Sequence of chain 2.A:
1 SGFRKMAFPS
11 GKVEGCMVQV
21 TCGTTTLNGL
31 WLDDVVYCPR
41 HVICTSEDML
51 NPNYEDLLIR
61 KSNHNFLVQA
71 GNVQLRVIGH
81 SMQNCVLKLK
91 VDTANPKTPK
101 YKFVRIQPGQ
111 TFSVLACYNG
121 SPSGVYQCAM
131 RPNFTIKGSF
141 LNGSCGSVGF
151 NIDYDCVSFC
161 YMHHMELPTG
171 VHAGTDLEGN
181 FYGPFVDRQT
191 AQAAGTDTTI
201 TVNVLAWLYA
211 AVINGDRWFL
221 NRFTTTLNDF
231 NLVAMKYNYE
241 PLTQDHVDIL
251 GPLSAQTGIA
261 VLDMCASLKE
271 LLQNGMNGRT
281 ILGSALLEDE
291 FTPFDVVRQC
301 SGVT

The protein below binds the small molecule below.
Small molecule (SMILES): O=C(Cc1cc(Cl)ccn1)Nc1cncc2ccccc12

Binding-site contacts:
Ligand atom C9 contacts residue GLU166 of chain 2.A at 3.8 Å.
Ligand atom C14 contacts residue ASN142 of chain 2.A at 3.8 Å.
Ligand atom CL contacts residue HIS41 of chain 2.A at 3.4 Å.
Ligand atom C8 contacts residue GLU166 of chain 2.A at 3.5 Å.
Ligand atom C10 contacts residue PHE140 of chain 2.A at 3.5 Å (hydrophobic).
Ligand atom C1 contacts residue ARG188 of chain 2.A at 3.7 Å.
Ligand atom C contacts residue MET49 of chain 2.A at 3.6 Å (hydrophobic).
Ligand atom N2 contacts residue GLU166 of chain 2.A at 3.7 Å.
Ligand atom N2 contacts residue SER144 of chain 2.A at 3.5 Å (h-bond).
Ligand atom N2 contacts residue HIS163 of chain 2.A at 2.8 Å (h-bond).
Ligand atom C1 contacts residue MET165 of chain 2.A at 3.5 Å (hydrophobic).
Ligand atom C11 contacts residue ASN142 of chain 2.A at 3.6 Å.
Ligand atom C8 contacts residue PHE140 of chain 2.A at 3.3 Å (hydrophobic).
Ligand atom C7 contacts residue GLU166 of chain 2.A at 3.7 Å.
Ligand atom C14 contacts residue LEU141 of chain 2.A at 3.9 Å (hydrophobic).
Ligand atom C9 contacts residue ASN142 of chain 2.A at 3.6 Å.
Ligand atom C12 contacts residue ASN142 of chain 2.A at 3.8 Å.
Ligand atom CL contacts residue HIS164 of chain 2.A at 3.7 Å.
Ligand atom C contacts residue HIS164 of chain 2.A at 3.8 Å.
Ligand atom C contacts residue MET165 of chain 2.A at 3.8 Å (hydrophobic).
Ligand atom C10 contacts residue LEU141 of chain 2.A at 3.5 Å (hydrophobic).
Ligand atom CL contacts residue MET165 of chain 2.A at 3.9 Å.
Ligand atom N2 contacts residue PHE140 of chain 2.A at 3.7 Å.
Ligand atom C9 contacts residue LEU141 of chain 2.A at 3.4 Å (hydrophobic).
Ligand atom C9 contacts residue PHE140 of chain 2.A at 3.8 Å (hydrophobic).
Ligand atom C13 contacts residue ASN142 of chain 2.A at 3.7 Å.
Ligand atom C15 contacts residue HIS41 of chain 2.A at 3.6 Å.
Ligand atom C7 contacts residue CYS145 of chain 2.A at 3.9 Å (hydrophobic).
Ligand atom CL contacts residue ASP187 of chain 2.A at 3.2 Å.
Ligand atom C10 contacts residue GLU166 of chain 2.A at 3.6 Å.
Ligand atom C8 contacts residue LEU141 of chain 2.A at 3.6 Å (hydrophobic).
Ligand atom C7 contacts residue HIS163 of chain 2.A at 3.3 Å.
Ligand atom C2 contacts residue MET49 of chain 2.A at 3.8 Å (hydrophobic).
Ligand atom C1 contacts residue MET49 of chain 2.A at 3.4 Å (hydrophobic).
Ligand atom O contacts residue MET165 of chain 2.A at 3.4 Å.
Ligand atom N1 contacts residue CYS145 of chain 2.A at 3.7 Å.
Ligand atom O contacts residue GLU166 of chain 2.A at 3.0 Å (salt-bridge).
Ligand atom C10 contacts residue ASN142 of chain 2.A at 3.5 Å.
Ligand atom C15 contacts residue HIS164 of chain 2.A at 3.3 Å.
Ligand atom C7 contacts residue SER144 of chain 2.A at 3.9 Å.

Sequence of chain 1.A:
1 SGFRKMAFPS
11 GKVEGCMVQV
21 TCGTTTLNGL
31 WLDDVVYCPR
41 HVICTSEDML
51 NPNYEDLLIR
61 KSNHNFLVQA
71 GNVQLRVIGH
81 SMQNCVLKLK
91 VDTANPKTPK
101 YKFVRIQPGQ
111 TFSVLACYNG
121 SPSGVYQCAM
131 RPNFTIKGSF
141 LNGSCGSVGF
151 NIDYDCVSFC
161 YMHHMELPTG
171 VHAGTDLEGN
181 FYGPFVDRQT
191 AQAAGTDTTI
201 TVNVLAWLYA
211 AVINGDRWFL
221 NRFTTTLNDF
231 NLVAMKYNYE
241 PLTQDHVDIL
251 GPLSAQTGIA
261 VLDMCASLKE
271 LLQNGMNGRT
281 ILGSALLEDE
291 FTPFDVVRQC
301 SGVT